The protein below binds the small molecule below.
Small molecule (SMILES): CN(C)CCCN1c2ccccc2Sc2ccc(Br)cc21

Sequence of chain 1.I:
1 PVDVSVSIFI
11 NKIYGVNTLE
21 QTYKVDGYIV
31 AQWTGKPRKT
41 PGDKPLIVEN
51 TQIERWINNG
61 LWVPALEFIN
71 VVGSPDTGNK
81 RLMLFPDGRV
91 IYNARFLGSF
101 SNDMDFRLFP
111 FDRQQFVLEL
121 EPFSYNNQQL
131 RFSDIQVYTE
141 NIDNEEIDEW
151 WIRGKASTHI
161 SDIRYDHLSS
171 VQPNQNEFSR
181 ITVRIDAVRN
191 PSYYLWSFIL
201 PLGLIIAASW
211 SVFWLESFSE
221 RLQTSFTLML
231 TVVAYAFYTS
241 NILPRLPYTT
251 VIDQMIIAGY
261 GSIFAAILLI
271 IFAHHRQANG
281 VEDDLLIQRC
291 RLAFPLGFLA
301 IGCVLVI

Sequence of chain 1.J:
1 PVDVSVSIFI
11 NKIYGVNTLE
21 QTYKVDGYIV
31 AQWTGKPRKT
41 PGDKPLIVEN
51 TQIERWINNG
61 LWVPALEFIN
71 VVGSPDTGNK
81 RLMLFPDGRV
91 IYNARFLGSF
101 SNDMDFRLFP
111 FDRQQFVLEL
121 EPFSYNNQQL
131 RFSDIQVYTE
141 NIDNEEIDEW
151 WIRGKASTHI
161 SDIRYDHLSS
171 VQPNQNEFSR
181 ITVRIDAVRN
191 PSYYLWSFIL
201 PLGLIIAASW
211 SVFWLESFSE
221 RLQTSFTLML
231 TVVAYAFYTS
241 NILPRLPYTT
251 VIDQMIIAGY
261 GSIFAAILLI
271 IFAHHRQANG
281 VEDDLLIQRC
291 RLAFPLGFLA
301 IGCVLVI

Binding-site contacts:
Ligand atom BR1 contacts residue ASN93 of chain 1.I at 3.7 Å.
Ligand atom BR1 contacts residue PHE123 of chain 1.J at 4.5 Å.
Ligand atom BR1 contacts residue TYR28 of chain 1.I at 3.5 Å.